A small-molecule ligand and the protein it binds are described below.
Small molecule (SMILES): CC(=O)N[C@@H]1[C@@H](O)[C@H](O)[C@@H](CO)O[C@H]1O

Binding-site contacts:
Ligand atom C5 contacts residue ASN212 of chain 9.H at 3.7 Å.
Ligand atom N2 contacts residue ILE211 of chain 9.H at 4.5 Å.
Ligand atom O5 contacts residue ASN212 of chain 9.H at 2.4 Å (h-bond).
Ligand atom C1 contacts residue ILE211 of chain 9.H at 4.3 Å (hydrophobic).
Ligand atom C4 contacts residue ASN212 of chain 9.H at 4.2 Å.
Ligand atom N2 contacts residue ASN212 of chain 9.H at 2.9 Å (h-bond).
Ligand atom C3 contacts residue ASN212 of chain 9.H at 3.8 Å.
Ligand atom O6 contacts residue ASN212 of chain 9.H at 4.3 Å.
Ligand atom C7 contacts residue ASN212 of chain 9.H at 4.0 Å.
Ligand atom C2 contacts residue ASN212 of chain 9.H at 2.5 Å.
Ligand atom C1 contacts residue ASN212 of chain 9.H at 1.4 Å.

Sequence of chain 9.H:
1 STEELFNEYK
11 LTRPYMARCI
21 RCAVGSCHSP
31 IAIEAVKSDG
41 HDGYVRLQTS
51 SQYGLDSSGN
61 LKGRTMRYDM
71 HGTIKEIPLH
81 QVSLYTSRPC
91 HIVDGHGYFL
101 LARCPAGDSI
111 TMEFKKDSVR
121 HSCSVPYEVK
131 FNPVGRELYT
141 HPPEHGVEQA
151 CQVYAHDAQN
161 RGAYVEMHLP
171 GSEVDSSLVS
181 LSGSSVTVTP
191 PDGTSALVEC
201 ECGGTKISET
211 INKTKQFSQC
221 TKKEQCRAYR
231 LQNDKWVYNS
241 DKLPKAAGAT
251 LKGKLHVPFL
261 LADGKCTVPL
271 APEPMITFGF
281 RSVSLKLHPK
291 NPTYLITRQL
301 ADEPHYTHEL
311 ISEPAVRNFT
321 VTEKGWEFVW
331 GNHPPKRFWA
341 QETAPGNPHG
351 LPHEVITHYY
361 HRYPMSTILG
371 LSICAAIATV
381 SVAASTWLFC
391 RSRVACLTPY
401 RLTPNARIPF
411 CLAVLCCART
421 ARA